Binding-site contacts:
Ligand atom N7 contacts residue ASP150 of chain 4.A at 4.0 Å.
Ligand atom C5 contacts residue TYR163 of chain 1.A at 3.6 Å (hydrophobic).
Ligand atom O2' contacts residue ALA162 of chain 1.A at 3.1 Å.
Ligand atom C6 contacts residue TYR163 of chain 1.A at 3.6 Å (hydrophobic).
Ligand atom BR8 contacts residue TYR163 of chain 1.A at 4.2 Å.
Ligand atom O3' contacts residue ASN122 of chain 1.A at 3.1 Å (h-bond).
Ligand atom N6 contacts residue ALA185 of chain 4.A at 2.9 Å (h-bond).
Ligand atom N9 contacts residue TYR163 of chain 1.A at 3.9 Å.
Ligand atom C3' contacts residue ASP222 of chain 1.A at 4.0 Å.
Ligand atom C2 contacts residue ALA162 of chain 1.A at 4.1 Å (hydrophobic).
Ligand atom C6 contacts residue ILE187 of chain 4.A at 3.9 Å (hydrophobic).
Ligand atom N7 contacts residue TYR163 of chain 1.A at 3.8 Å.
Ligand atom C2 contacts residue TYR163 of chain 1.A at 3.8 Å (hydrophobic).
Ligand atom O2' contacts residue TYR163 of chain 1.A at 3.4 Å (h-bond).
Ligand atom N6 contacts residue ASP150 of chain 4.A at 2.9 Å (salt-bridge).
Ligand atom N1 contacts residue SER166 of chain 1.A at 2.9 Å (h-bond).
Ligand atom O3' contacts residue ASP222 of chain 1.A at 3.9 Å.
Ligand atom C6 contacts residue ASP150 of chain 4.A at 4.0 Å.
Ligand atom C6 contacts residue SER166 of chain 1.A at 4.1 Å.
Ligand atom N3 contacts residue SER166 of chain 1.A at 4.2 Å.
Ligand atom N6 contacts residue TYR163 of chain 1.A at 3.6 Å.
Ligand atom O3' contacts residue GLU123 of chain 1.A at 3.0 Å (salt-bridge).
Ligand atom C3' contacts residue GLU123 of chain 1.A at 3.2 Å.
Ligand atom O2' contacts residue GLU123 of chain 1.A at 2.6 Å (salt-bridge).
Ligand atom N6 contacts residue GLY149 of chain 4.A at 3.9 Å.
Ligand atom C8 contacts residue TYR163 of chain 1.A at 3.7 Å (hydrophobic).
Ligand atom C2 contacts residue ILE187 of chain 4.A at 3.4 Å (hydrophobic).
Ligand atom N3 contacts residue TYR163 of chain 1.A at 3.5 Å.
Ligand atom O3' contacts residue LEU49 of chain 1.A at 3.8 Å.
Ligand atom C2' contacts residue TYR163 of chain 1.A at 3.9 Å (hydrophobic).
Ligand atom N3 contacts residue ALA162 of chain 1.A at 4.0 Å.
Ligand atom C6 contacts residue ALA185 of chain 4.A at 3.7 Å (hydrophobic).
Ligand atom O2' contacts residue ASN122 of chain 1.A at 3.9 Å.
Ligand atom N3 contacts residue ILE187 of chain 4.A at 3.8 Å.
Ligand atom N1 contacts residue ALA185 of chain 4.A at 3.7 Å.
Ligand atom N1 contacts residue TYR163 of chain 1.A at 4.0 Å.
Ligand atom C2 contacts residue SER166 of chain 1.A at 3.0 Å.
Ligand atom N1 contacts residue ILE187 of chain 4.A at 3.2 Å.
Ligand atom C2' contacts residue GLU123 of chain 1.A at 3.2 Å.
Ligand atom C4 contacts residue TYR163 of chain 1.A at 3.8 Å (hydrophobic).

Sequence of chain 1.A:
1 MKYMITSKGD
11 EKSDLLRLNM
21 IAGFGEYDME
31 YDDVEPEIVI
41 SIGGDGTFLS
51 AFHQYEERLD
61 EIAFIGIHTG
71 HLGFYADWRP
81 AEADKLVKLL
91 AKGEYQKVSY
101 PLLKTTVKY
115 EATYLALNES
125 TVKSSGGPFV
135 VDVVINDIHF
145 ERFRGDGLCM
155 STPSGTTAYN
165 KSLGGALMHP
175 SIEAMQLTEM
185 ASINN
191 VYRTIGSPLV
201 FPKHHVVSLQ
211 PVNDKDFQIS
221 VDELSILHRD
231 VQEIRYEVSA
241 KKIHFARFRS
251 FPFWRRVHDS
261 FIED

Sequence of chain 4.A:
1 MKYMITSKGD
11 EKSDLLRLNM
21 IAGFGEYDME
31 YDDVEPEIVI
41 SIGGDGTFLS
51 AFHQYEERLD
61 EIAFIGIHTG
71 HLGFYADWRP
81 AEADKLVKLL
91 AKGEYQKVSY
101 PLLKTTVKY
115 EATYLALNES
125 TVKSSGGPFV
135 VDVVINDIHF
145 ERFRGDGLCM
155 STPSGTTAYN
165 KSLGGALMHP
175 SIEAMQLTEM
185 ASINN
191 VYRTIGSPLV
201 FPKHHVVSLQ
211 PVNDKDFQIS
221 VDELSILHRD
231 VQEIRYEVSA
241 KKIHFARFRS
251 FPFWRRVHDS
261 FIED

The small molecule below binds the protein below.
Small molecule (SMILES): NC[C@H]1O[C@@H](n2c(Br)nc3c(N)ncnc32)[C@H](O)[C@@H]1O